Binding-site contacts:
Ligand atom O3 contacts residue LYS214 of chain 1.A at 3.6 Å.
Ligand atom O4 contacts residue ILE281 of chain 1.A at 3.6 Å.
Ligand atom C3 contacts residue PHE207 of chain 1.A at 3.8 Å (hydrophobic).
Ligand atom C5 contacts residue LEU188 of chain 1.A at 3.6 Å (hydrophobic).
Ligand atom O2 contacts residue ASP201 of chain 1.A at 2.8 Å (salt-bridge).
Ligand atom C2 contacts residue HIS279 of chain 1.A at 4.0 Å.
Ligand atom C4 contacts residue ILE281 of chain 1.A at 4.0 Å (hydrophobic).
Ligand atom O2 contacts residue HIS279 of chain 1.A at 3.3 Å (h-bond).
Ligand atom O4 contacts residue LEU188 of chain 1.A at 3.7 Å.
Ligand atom C5 contacts residue TYR145 of chain 1.A at 3.5 Å (hydrophobic).
Ligand atom C1 contacts residue ASN205 of chain 1.A at 3.5 Å.
Ligand atom O5 contacts residue FE21 of chain 1.C at 2.2 Å.
Ligand atom O1 contacts residue PHE207 of chain 1.A at 3.9 Å.
Ligand atom O1 contacts residue FE21 of chain 1.C at 4.0 Å.
Ligand atom C1 contacts residue ASP201 of chain 1.A at 3.9 Å.
Ligand atom O3 contacts residue TYR145 of chain 1.A at 2.6 Å (h-bond).
Ligand atom O5 contacts residue HIS199 of chain 1.A at 3.0 Å.
Ligand atom C4 contacts residue LEU188 of chain 1.A at 3.8 Å (hydrophobic).
Ligand atom O4 contacts residue TYR145 of chain 1.A at 3.8 Å.
Ligand atom O3 contacts residue THR196 of chain 1.A at 3.0 Å (h-bond).
Ligand atom O2 contacts residue TRP296 of chain 1.A at 3.2 Å.
Ligand atom C2 contacts residue FE21 of chain 1.C at 2.9 Å.
Ligand atom C5 contacts residue LYS214 of chain 1.A at 3.6 Å.
Ligand atom C3 contacts residue LEU188 of chain 1.A at 3.8 Å (hydrophobic).
Ligand atom O1 contacts residue TRP296 of chain 1.A at 3.6 Å.
Ligand atom C5 contacts residue THR196 of chain 1.A at 3.8 Å.
Ligand atom O2 contacts residue FE21 of chain 1.C at 2.2 Å.
Ligand atom C5 contacts residue ILE281 of chain 1.A at 3.8 Å (hydrophobic).
Ligand atom C4 contacts residue THR196 of chain 1.A at 3.8 Å.
Ligand atom C1 contacts residue HIS279 of chain 1.A at 4.1 Å.
Ligand atom C3 contacts residue ILE281 of chain 1.A at 4.0 Å (hydrophobic).
Ligand atom O4 contacts residue PHE207 of chain 1.A at 3.1 Å.
Ligand atom C1 contacts residue FE21 of chain 1.C at 2.9 Å.
Ligand atom O1 contacts residue ASN205 of chain 1.A at 3.1 Å (h-bond).
Ligand atom O5 contacts residue HIS279 of chain 1.A at 3.4 Å (h-bond).
Ligand atom O3 contacts residue ILE281 of chain 1.A at 3.6 Å.
Ligand atom O2 contacts residue ASN205 of chain 1.A at 3.1 Å (h-bond).
Ligand atom O4 contacts residue LYS214 of chain 1.A at 2.7 Å (salt-bridge).
Ligand atom C1 contacts residue TRP296 of chain 1.A at 3.6 Å (hydrophobic).
Ligand atom O1 contacts residue ASN294 of chain 1.A at 3.0 Å (h-bond).

A protein and the small-molecule ligand that binds it are described below.
Small molecule (SMILES): O=C(O)CCC(=O)C(=O)O

Sequence of chain 1.A:
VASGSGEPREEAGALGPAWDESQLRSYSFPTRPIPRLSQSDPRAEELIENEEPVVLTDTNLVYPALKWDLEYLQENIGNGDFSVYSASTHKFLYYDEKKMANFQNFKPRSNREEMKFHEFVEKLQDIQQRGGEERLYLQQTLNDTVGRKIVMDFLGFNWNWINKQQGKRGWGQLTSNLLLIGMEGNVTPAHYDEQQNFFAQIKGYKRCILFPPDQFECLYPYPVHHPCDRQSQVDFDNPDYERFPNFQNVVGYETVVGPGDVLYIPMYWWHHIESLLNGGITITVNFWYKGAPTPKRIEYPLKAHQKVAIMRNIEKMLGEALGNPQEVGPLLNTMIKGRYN